Sequence of chain 1.E:
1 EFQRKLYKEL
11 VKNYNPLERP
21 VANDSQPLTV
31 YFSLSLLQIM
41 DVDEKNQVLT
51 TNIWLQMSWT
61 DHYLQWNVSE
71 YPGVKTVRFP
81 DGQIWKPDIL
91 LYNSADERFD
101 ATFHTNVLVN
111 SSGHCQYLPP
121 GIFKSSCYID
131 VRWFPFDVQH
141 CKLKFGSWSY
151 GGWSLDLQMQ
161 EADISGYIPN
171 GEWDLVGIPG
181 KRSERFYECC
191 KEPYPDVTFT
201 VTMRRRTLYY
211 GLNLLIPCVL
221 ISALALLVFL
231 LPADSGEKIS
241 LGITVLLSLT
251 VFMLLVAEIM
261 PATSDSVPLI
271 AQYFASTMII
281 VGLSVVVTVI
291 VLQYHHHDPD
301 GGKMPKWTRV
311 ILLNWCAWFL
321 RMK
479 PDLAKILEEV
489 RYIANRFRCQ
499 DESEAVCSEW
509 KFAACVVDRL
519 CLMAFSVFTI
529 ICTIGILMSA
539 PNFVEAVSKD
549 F

Binding-site contacts:
Ligand atom C3 contacts residue ASN110 of chain 1.E at 3.8 Å.
Ligand atom C7 contacts residue SER111 of chain 1.E at 4.2 Å.
Ligand atom O4 contacts residue HIS114 of chain 1.E at 4.5 Å.
Ligand atom C1 contacts residue ASN110 of chain 1.E at 1.4 Å.
Ligand atom C3 contacts residue SER112 of chain 1.E at 4.3 Å.
Ligand atom C7 contacts residue SER112 of chain 1.E at 3.6 Å.
Ligand atom N2 contacts residue ASN110 of chain 1.E at 2.8 Å (h-bond).
Ligand atom C2 contacts residue ASN110 of chain 1.E at 2.4 Å.
Ligand atom C4 contacts residue ASN110 of chain 1.E at 4.2 Å.
Ligand atom C5 contacts residue HIS114 of chain 1.E at 3.4 Å.
Ligand atom O5 contacts residue HIS114 of chain 1.E at 3.5 Å.
Ligand atom O7 contacts residue ASN110 of chain 1.E at 3.7 Å.
Ligand atom C5 contacts residue ASN110 of chain 1.E at 3.7 Å.
Ligand atom O7 contacts residue SER112 of chain 1.E at 3.6 Å.
Ligand atom N2 contacts residue SER112 of chain 1.E at 4.3 Å.
Ligand atom O7 contacts residue HIS114 of chain 1.E at 3.7 Å.
Ligand atom O5 contacts residue ASN110 of chain 1.E at 2.4 Å (h-bond).
Ligand atom C7 contacts residue ASN110 of chain 1.E at 3.5 Å.
Ligand atom O7 contacts residue SER111 of chain 1.E at 2.9 Å (h-bond).
Ligand atom C1 contacts residue SER112 of chain 1.E at 3.8 Å.
Ligand atom C2 contacts residue SER112 of chain 1.E at 4.3 Å.
Ligand atom C8 contacts residue HIS114 of chain 1.E at 4.2 Å.
Ligand atom C6 contacts residue HIS114 of chain 1.E at 3.5 Å.
Ligand atom C7 contacts residue HIS114 of chain 1.E at 4.0 Å.
Ligand atom C8 contacts residue SER112 of chain 1.E at 3.3 Å.
Ligand atom C1 contacts residue HIS114 of chain 1.E at 3.9 Å.

This protein binds this small molecule.
Small molecule (SMILES): CC(=O)N[C@H]1[C@H](O[C@H]2[C@H](O)[C@@H](NC(C)=O)CO[C@@H]2CO)O[C@H](CO)[C@@H](O[C@@H]2O[C@H](CO)[C@@H](O)[C@H](O)[C@@H]2O)[C@@H]1O